A protein and the small-molecule ligand that binds it are described below.
Small molecule (SMILES): Oc1cc(O)c2c(c1)O[C@H](c1ccc(O)c(O)c1)[C@H](O)C2

Sequence of chain 1.A:
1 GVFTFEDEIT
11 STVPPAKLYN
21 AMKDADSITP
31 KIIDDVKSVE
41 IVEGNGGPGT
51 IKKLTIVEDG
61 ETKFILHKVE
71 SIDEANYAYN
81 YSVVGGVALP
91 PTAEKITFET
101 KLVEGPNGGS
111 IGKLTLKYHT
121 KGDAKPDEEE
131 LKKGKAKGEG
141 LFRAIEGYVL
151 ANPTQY

Binding-site contacts:
Ligand atom OAC contacts residue VAL42 of chain 1.A at 3.8 Å.
Ligand atom OAD contacts residue VAL42 of chain 1.A at 4.3 Å.
Ligand atom CAV contacts residue VAL42 of chain 1.A at 3.9 Å (hydrophobic).
Ligand atom CAO contacts residue VAL42 of chain 1.A at 4.5 Å (hydrophobic).
Ligand atom CAN contacts residue ILE51 of chain 1.A at 3.4 Å (hydrophobic).
Ligand atom CAJ contacts residue ILE51 of chain 1.A at 4.4 Å (hydrophobic).
Ligand atom CAV contacts residue GLU43 of chain 1.A at 3.6 Å.
Ligand atom CBC contacts residue ILE51 of chain 1.A at 3.8 Å (hydrophobic).
Ligand atom OAB contacts residue ILE51 of chain 1.A at 4.5 Å.
Ligand atom CBA contacts residue ILE51 of chain 1.A at 4.0 Å (hydrophobic).
Ligand atom CBE contacts residue LEU66 of chain 1.A at 4.2 Å (hydrophobic).
Ligand atom CBA contacts residue LEU66 of chain 1.A at 4.4 Å (hydrophobic).
Ligand atom CBF contacts residue LEU66 of chain 1.A at 4.2 Å (hydrophobic).
Ligand atom OAG contacts residue VAL84 of chain 1.A at 4.0 Å.
Ligand atom CAO contacts residue GLU43 of chain 1.A at 3.6 Å.
Ligand atom OAB contacts residue LYS68 of chain 1.A at 3.5 Å.
Ligand atom CAT contacts residue ILE51 of chain 1.A at 4.2 Å (hydrophobic).
Ligand atom OAR contacts residue ILE51 of chain 1.A at 3.7 Å.
Ligand atom CAI contacts residue VAL42 of chain 1.A at 4.1 Å (hydrophobic).
Ligand atom CAO contacts residue ILE51 of chain 1.A at 4.0 Å (hydrophobic).
Ligand atom CAU contacts residue VAL42 of chain 1.A at 3.7 Å (hydrophobic).
Ligand atom CAJ contacts residue LEU66 of chain 1.A at 3.7 Å (hydrophobic).
Ligand atom CAY contacts residue VAL84 of chain 1.A at 4.2 Å (hydrophobic).
Ligand atom CAT contacts residue LYS68 of chain 1.A at 4.1 Å.
Ligand atom CBF contacts residue ILE51 of chain 1.A at 4.1 Å (hydrophobic).
Ligand atom CAP contacts residue VAL84 of chain 1.A at 4.4 Å (hydrophobic).
Ligand atom OAD contacts residue GLU43 of chain 1.A at 2.7 Å (salt-bridge).
Ligand atom CBD contacts residue VAL84 of chain 1.A at 4.3 Å (hydrophobic).